The small molecule below binds the protein below.
Small molecule (SMILES): CC(=O)N[C@@H]1[C@@H](O)[C@H](O)[C@@H](CO)O[C@H]1O

Sequence of chain 1.A:
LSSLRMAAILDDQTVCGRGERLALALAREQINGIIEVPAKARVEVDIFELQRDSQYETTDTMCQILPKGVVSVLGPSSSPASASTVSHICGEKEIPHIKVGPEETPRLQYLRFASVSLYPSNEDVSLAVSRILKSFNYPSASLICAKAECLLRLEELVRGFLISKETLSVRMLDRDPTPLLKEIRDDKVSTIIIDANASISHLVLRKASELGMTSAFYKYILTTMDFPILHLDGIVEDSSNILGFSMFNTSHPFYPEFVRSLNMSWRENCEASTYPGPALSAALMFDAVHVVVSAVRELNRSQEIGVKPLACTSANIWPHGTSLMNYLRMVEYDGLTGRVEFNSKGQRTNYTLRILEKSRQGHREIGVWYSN

Binding-site contacts:
Ligand atom C1 contacts residue ASN200 of chain 1.A at 1.4 Å.
Ligand atom C4 contacts residue ASN200 of chain 1.A at 4.2 Å.
Ligand atom C5 contacts residue ASN200 of chain 1.A at 3.7 Å.
Ligand atom C1 contacts residue ILE203 of chain 1.A at 3.7 Å (hydrophobic).
Ligand atom O6 contacts residue ALA147 of chain 1.A at 4.2 Å.
Ligand atom N2 contacts residue ASN200 of chain 1.A at 2.8 Å (h-bond).
Ligand atom O5 contacts residue ASN200 of chain 1.A at 2.4 Å (h-bond).
Ligand atom O7 contacts residue ASN200 of chain 1.A at 3.6 Å (h-bond).
Ligand atom O6 contacts residue ILE203 of chain 1.A at 4.5 Å.
Ligand atom C2 contacts residue SER202 of chain 1.A at 4.3 Å.
Ligand atom C3 contacts residue ASN200 of chain 1.A at 3.7 Å.
Ligand atom N2 contacts residue SER202 of chain 1.A at 3.2 Å (h-bond).
Ligand atom O5 contacts residue ILE203 of chain 1.A at 3.9 Å.
Ligand atom C8 contacts residue SER202 of chain 1.A at 3.6 Å.
Ligand atom C1 contacts residue SER202 of chain 1.A at 4.3 Å.
Ligand atom C2 contacts residue ASN200 of chain 1.A at 2.4 Å.
Ligand atom C7 contacts residue SER202 of chain 1.A at 3.8 Å.
Ligand atom C5 contacts residue ILE203 of chain 1.A at 4.1 Å (hydrophobic).
Ligand atom C7 contacts residue ASN200 of chain 1.A at 3.5 Å.